Sequence of chain 2.A:
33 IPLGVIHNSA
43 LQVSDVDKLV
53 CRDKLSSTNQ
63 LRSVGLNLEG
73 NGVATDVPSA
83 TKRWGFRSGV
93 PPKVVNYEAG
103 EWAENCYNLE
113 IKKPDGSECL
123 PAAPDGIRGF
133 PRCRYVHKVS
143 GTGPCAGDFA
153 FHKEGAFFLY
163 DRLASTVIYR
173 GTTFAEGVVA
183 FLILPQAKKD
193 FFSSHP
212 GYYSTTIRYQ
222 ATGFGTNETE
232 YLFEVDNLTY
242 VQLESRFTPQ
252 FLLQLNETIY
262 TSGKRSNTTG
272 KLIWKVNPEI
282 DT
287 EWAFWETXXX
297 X

The small molecule below binds the protein below.
Small molecule (SMILES): CC(=O)N[C@@H]1[C@@H](O)[C@H](O)[C@@H](CO)O[C@H]1O

Binding-site contacts:
Ligand atom C1 contacts residue ASN268 of chain 2.A at 1.4 Å.
Ligand atom C7 contacts residue ASN268 of chain 2.A at 3.6 Å.
Ligand atom C5 contacts residue ASN268 of chain 2.A at 3.7 Å.
Ligand atom C8 contacts residue ASN268 of chain 2.A at 4.0 Å.
Ligand atom O5 contacts residue ASN268 of chain 2.A at 2.4 Å (h-bond).
Ligand atom N2 contacts residue ASN268 of chain 2.A at 2.9 Å (h-bond).
Ligand atom C6 contacts residue GLY264 of chain 2.A at 4.0 Å.
Ligand atom C3 contacts residue ASN268 of chain 2.A at 3.8 Å.
Ligand atom O7 contacts residue ASN268 of chain 2.A at 3.9 Å.
Ligand atom O5 contacts residue GLY264 of chain 2.A at 4.2 Å.
Ligand atom C2 contacts residue ASN268 of chain 2.A at 2.5 Å.
Ligand atom C4 contacts residue ASN268 of chain 2.A at 4.3 Å.
Ligand atom O6 contacts residue LYS265 of chain 2.A at 4.3 Å.
Ligand atom O6 contacts residue GLY264 of chain 2.A at 3.1 Å (h-bond).